Sequence of chain 5.A:
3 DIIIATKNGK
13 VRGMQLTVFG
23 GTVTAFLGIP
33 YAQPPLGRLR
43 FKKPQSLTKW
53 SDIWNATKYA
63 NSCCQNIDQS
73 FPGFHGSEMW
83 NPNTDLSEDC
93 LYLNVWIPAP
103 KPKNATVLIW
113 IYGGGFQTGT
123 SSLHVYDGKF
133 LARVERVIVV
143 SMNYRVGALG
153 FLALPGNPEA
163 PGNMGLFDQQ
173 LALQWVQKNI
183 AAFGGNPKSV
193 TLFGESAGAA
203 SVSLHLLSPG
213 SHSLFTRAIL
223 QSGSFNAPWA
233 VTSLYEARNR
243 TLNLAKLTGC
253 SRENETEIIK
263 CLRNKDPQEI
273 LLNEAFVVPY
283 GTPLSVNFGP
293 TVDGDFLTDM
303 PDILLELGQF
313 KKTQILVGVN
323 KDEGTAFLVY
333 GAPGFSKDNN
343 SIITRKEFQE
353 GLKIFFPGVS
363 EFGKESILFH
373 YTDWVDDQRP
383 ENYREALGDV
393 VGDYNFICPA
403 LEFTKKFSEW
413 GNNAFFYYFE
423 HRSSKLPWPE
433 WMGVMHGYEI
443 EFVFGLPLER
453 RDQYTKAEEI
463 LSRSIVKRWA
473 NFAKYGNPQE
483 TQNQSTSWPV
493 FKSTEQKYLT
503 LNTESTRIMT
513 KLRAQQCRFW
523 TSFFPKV

The protein below binds the small molecule below.
Small molecule (SMILES): O=C(/C=C/C=C/c1ccc2c(c1)OCO2)NCCCCCC[PH](c1ccccc1)(c1ccccc1)c1ccccc1

Binding-site contacts:
Ligand atom C33 contacts residue SER198 of chain 5.A at 4.0 Å.
Ligand atom C28 contacts residue PHE329 of chain 5.A at 2.0 Å (hydrophobic).
Ligand atom C39 contacts residue ALA328 of chain 5.A at 3.9 Å (hydrophobic).
Ligand atom C40 contacts residue TYR440 of chain 5.A at 3.9 Å (hydrophobic).
Ligand atom C34 contacts residue SER198 of chain 5.A at 3.5 Å.
Ligand atom C38 contacts residue TRP430 of chain 5.A at 3.5 Å (hydrophobic).
Ligand atom C39 contacts residue TRP430 of chain 5.A at 3.6 Å (hydrophobic).
Ligand atom C35 contacts residue LEA1 of chain 5.K at 3.9 Å.
Ligand atom C40 contacts residue HIS438 of chain 5.A at 3.5 Å.
Ligand atom C18 contacts residue THR120 of chain 5.A at 4.0 Å.
Ligand atom C33 contacts residue GLU197 of chain 5.A at 3.3 Å.
Ligand atom C32 contacts residue GLY115 of chain 5.A at 4.0 Å.
Ligand atom C41 contacts residue TRP82 of chain 5.A at 3.8 Å (hydrophobic).
Ligand atom C27 contacts residue LEA1 of chain 5.K at 3.3 Å.
Ligand atom C24 contacts residue LEA1 of chain 5.K at 3.9 Å.
Ligand atom C37 contacts residue TYR332 of chain 5.A at 3.5 Å (hydrophobic).
Ligand atom C38 contacts residue TYR332 of chain 5.A at 3.5 Å (hydrophobic).
Ligand atom C32 contacts residue TRP82 of chain 5.A at 3.5 Å (hydrophobic).
Ligand atom C17 contacts residue ILE69 of chain 5.A at 3.9 Å (hydrophobic).
Ligand atom C39 contacts residue MET437 of chain 5.A at 3.7 Å (hydrophobic).
Ligand atom C29 contacts residue PHE329 of chain 5.A at 3.2 Å (hydrophobic).
Ligand atom N16 contacts residue ASN68 of chain 5.A at 3.4 Å (h-bond).
Ligand atom C31 contacts residue TRP82 of chain 5.A at 3.8 Å (hydrophobic).
Ligand atom C19 contacts residue ASP70 of chain 5.A at 3.7 Å.
Ligand atom C27 contacts residue PHE329 of chain 5.A at 2.5 Å (hydrophobic).
Ligand atom C18 contacts residue ASN68 of chain 5.A at 3.9 Å.
Ligand atom N16 contacts residue ILE69 of chain 5.A at 3.0 Å (h-bond).
Ligand atom C33 contacts residue TYR128 of chain 5.A at 3.9 Å (hydrophobic).
Ligand atom C33 contacts residue GLY115 of chain 5.A at 3.9 Å.
Ligand atom C26 contacts residue PHE329 of chain 5.A at 3.9 Å (hydrophobic).
Ligand atom C34 contacts residue GLU197 of chain 5.A at 3.3 Å.
Ligand atom C29 contacts residue LEA1 of chain 5.K at 3.9 Å.
Ligand atom C33 contacts residue GLY116 of chain 5.A at 3.8 Å.
Ligand atom C40 contacts residue TRP82 of chain 5.A at 3.7 Å (hydrophobic).
Ligand atom C28 contacts residue LEA1 of chain 5.K at 3.6 Å.
Ligand atom C25 contacts residue LEA1 of chain 5.K at 3.4 Å.
Ligand atom C32 contacts residue TYR128 of chain 5.A at 3.8 Å (hydrophobic).
Ligand atom C20 contacts residue ASP70 of chain 5.A at 3.8 Å.
Ligand atom C35 contacts residue HIS438 of chain 5.A at 3.9 Å.
Ligand atom C26 contacts residue LEA1 of chain 5.K at 3.1 Å.